Sequence of chain 1.B:
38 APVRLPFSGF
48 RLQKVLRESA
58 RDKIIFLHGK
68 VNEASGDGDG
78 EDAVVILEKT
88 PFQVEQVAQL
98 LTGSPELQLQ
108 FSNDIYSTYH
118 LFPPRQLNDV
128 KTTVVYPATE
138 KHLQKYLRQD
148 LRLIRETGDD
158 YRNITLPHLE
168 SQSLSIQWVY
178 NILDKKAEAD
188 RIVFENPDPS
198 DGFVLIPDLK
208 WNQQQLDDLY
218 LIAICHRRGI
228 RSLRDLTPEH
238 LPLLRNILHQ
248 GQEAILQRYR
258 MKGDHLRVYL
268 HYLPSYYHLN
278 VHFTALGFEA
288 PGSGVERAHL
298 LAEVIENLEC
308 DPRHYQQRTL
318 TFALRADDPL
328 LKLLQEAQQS

Binding-site contacts:
Ligand atom O3A contacts residue ARG294 of chain 1.B at 3.3 Å (salt-bridge).
Ligand atom C7X contacts residue TYR113 of chain 1.A at 3.4 Å (hydrophobic).
Ligand atom C6B contacts residue GLU85 of chain 1.B at 3.4 Å.
Ligand atom N2A contacts residue PRO204 of chain 1.B at 3.0 Å (h-bond).
Ligand atom O1A contacts residue HIS279 of chain 1.B at 3.2 Å (h-bond).
Ligand atom O2E contacts residue ARG54 of chain 1.B at 2.9 Å (salt-bridge).
Ligand atom C5A contacts residue TRP175 of chain 1.B at 3.4 Å (hydrophobic).
Ligand atom C6A contacts residue TRP175 of chain 1.B at 3.2 Å (hydrophobic).
Ligand atom O2D contacts residue LYS207 of chain 1.B at 3.3 Å (salt-bridge).
Ligand atom N2B contacts residue GLU85 of chain 1.B at 2.8 Å (salt-bridge).
Ligand atom N3A contacts residue LEU206 of chain 1.B at 3.2 Å (h-bond).
Ligand atom O3A contacts residue SER272 of chain 1.B at 3.3 Å (h-bond).
Ligand atom N2B contacts residue ASP59 of chain 1.B at 3.0 Å (salt-bridge).
Ligand atom O1A contacts residue HIS268 of chain 1.B at 2.7 Å (h-bond).
Ligand atom C1D contacts residue ASP205 of chain 1.B at 3.2 Å.
Ligand atom O4D contacts residue TRP175 of chain 1.B at 3.4 Å.
Ligand atom O3D contacts residue HIS279 of chain 1.B at 3.2 Å.
Ligand atom O6B contacts residue GLU85 of chain 1.B at 3.4 Å (salt-bridge).
Ligand atom N7B contacts residue LYS207 of chain 1.B at 3.4 Å.
Ligand atom O2B contacts residue LYS142 of chain 1.B at 3.4 Å (salt-bridge).
Ligand atom O5D contacts residue ASN277 of chain 1.B at 3.1 Å (h-bond).
Ligand atom O1B contacts residue ARG294 of chain 1.B at 2.9 Å (salt-bridge).
Ligand atom O5E contacts residue ARG294 of chain 1.B at 3.4 Å (salt-bridge).
Ligand atom O1B contacts residue SER272 of chain 1.B at 2.6 Å (h-bond).
Ligand atom N1A contacts residue GLU185 of chain 1.B at 2.7 Å (salt-bridge).
Ligand atom C2B contacts residue ILE61 of chain 1.B at 3.4 Å (hydrophobic).
Ligand atom O6B contacts residue LYS128 of chain 1.B at 2.9 Å (salt-bridge).
Ligand atom C4A contacts residue LEU206 of chain 1.B at 3.4 Å (hydrophobic).
Ligand atom O1A contacts residue ASN277 of chain 1.B at 3.2 Å (h-bond).
Ligand atom N1B contacts residue ILE61 of chain 1.B at 3.3 Å.
Ligand atom O2A contacts residue SER272 of chain 1.B at 2.9 Å (h-bond).
Ligand atom C3D contacts residue ASP205 of chain 1.B at 3.4 Å.
Ligand atom N2A contacts residue GLU185 of chain 1.B at 2.8 Å (salt-bridge).
Ligand atom O2G contacts residue LYS207 of chain 1.B at 2.3 Å (salt-bridge).
Ligand atom N1B contacts residue GLU85 of chain 1.B at 2.6 Å (salt-bridge).
Ligand atom O2A contacts residue TYR273 of chain 1.B at 3.0 Å (h-bond).
Ligand atom O3D contacts residue ASP205 of chain 1.B at 2.5 Å (salt-bridge).
Ligand atom O2D contacts residue ASP205 of chain 1.B at 2.7 Å (salt-bridge).
Ligand atom O5D contacts residue HIS279 of chain 1.B at 3.2 Å (h-bond).
Ligand atom O3D contacts residue LYS207 of chain 1.B at 2.7 Å (salt-bridge).

The small molecule below binds the protein below.
Small molecule (SMILES): C[n+]1cn([C@@H]2O[C@H](CO[P](=O)(O)OP(=O)(O)O[P](=O)(O)OC[C@H]3O[C@@H](n4cnc5c(=O)[nH]c(N)nc54)[C@H](O)[C@@H]3O)[C@@H](O)[C@H]2O)c2nc(N)[nH]c(=O)c21

Sequence of chain 1.A:
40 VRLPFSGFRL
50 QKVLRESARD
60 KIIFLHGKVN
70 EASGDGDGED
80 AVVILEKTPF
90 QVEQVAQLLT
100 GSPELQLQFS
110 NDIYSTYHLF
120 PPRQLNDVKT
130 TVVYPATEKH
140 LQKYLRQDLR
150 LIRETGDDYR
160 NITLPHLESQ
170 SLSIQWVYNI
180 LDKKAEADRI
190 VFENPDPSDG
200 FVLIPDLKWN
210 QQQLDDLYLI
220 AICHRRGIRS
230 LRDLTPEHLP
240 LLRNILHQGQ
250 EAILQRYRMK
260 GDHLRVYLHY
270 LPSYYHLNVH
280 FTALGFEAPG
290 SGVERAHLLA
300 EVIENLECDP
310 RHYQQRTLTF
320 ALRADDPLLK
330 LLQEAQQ